Sequence of chain 5.A:
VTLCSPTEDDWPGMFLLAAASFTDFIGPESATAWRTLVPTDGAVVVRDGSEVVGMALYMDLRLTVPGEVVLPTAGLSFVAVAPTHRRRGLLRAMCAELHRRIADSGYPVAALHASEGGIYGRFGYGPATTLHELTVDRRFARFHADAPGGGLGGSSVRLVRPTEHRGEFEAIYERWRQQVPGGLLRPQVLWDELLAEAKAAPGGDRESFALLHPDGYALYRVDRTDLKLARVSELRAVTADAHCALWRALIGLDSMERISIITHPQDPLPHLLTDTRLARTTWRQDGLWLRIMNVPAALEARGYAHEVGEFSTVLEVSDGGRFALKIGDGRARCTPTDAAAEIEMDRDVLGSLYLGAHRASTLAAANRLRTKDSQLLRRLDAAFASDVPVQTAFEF

Binding-site contacts:
Ligand atom C22 contacts residue PHE104 of chain 5.A at 3.5 Å (hydrophobic).
Ligand atom C19 contacts residue TRP56 of chain 5.A at 3.6 Å (hydrophobic).
Ligand atom C24 contacts residue VAL60 of chain 5.A at 3.8 Å (hydrophobic).
Ligand atom C10 contacts residue PHE422 of chain 5.A at 3.8 Å (hydrophobic).
Ligand atom S26 contacts residue ALA53 of chain 5.A at 3.8 Å.
Ligand atom C24 contacts residue TRP56 of chain 5.A at 4.0 Å (hydrophobic).
Ligand atom C06 contacts residue GLU421 of chain 5.A at 3.8 Å.
Ligand atom N01 contacts residue PHE422 of chain 5.A at 2.9 Å (h-bond).
Ligand atom N03 contacts residue PHE422 of chain 5.A at 4.0 Å.
Ligand atom C04 contacts residue TRP56 of chain 5.A at 3.7 Å (hydrophobic).
Ligand atom C12 contacts residue ASP46 of chain 5.A at 4.0 Å.
Ligand atom C25 contacts residue PHE104 of chain 5.A at 3.8 Å (hydrophobic).
Ligand atom C07 contacts residue GLU421 of chain 5.A at 3.9 Å.
Ligand atom C21 contacts residue TRP56 of chain 5.A at 3.6 Å (hydrophobic).
Ligand atom S26 contacts residue PHE104 of chain 5.A at 3.8 Å.
Ligand atom N03 contacts residue TRP56 of chain 5.A at 3.7 Å.
Ligand atom C18 contacts residue TRP56 of chain 5.A at 3.6 Å (hydrophobic).
Ligand atom C21 contacts residue PHE104 of chain 5.A at 3.4 Å (hydrophobic).
Ligand atom C13 contacts residue PHE44 of chain 5.A at 3.7 Å (hydrophobic).
Ligand atom N01 contacts residue TRP56 of chain 5.A at 3.6 Å.
Ligand atom C09 contacts residue PHE422 of chain 5.A at 3.6 Å (hydrophobic).
Ligand atom C02 contacts residue PHE422 of chain 5.A at 3.9 Å (hydrophobic).
Ligand atom C02 contacts residue SER103 of chain 5.A at 3.9 Å.
Ligand atom C24 contacts residue LEU83 of chain 5.A at 3.9 Å (hydrophobic).
Ligand atom N01 contacts residue SER103 of chain 5.A at 2.7 Å (h-bond).
Ligand atom C09 contacts residue GLU421 of chain 5.A at 3.5 Å.
Ligand atom N11 contacts residue ASP46 of chain 5.A at 3.7 Å.
Ligand atom C15 contacts residue ASP46 of chain 5.A at 3.4 Å.
Ligand atom N01 contacts residue MET85 of chain 5.A at 3.7 Å.
Ligand atom C12 contacts residue PHE44 of chain 5.A at 3.6 Å (hydrophobic).
Ligand atom N08 contacts residue PHE422 of chain 5.A at 3.6 Å.
Ligand atom C06 contacts residue TRP56 of chain 5.A at 3.7 Å (hydrophobic).
Ligand atom N17 contacts residue TRP56 of chain 5.A at 3.7 Å.
Ligand atom O16 contacts residue GLU421 of chain 5.A at 3.5 Å.
Ligand atom C20 contacts residue PHE104 of chain 5.A at 3.5 Å (hydrophobic).
Ligand atom S26 contacts residue TRP56 of chain 5.A at 3.9 Å.
Ligand atom C23 contacts residue LEU83 of chain 5.A at 3.8 Å (hydrophobic).
Ligand atom C02 contacts residue TRP56 of chain 5.A at 3.6 Å (hydrophobic).
Ligand atom C25 contacts residue SER103 of chain 5.A at 3.8 Å.
Ligand atom C20 contacts residue TRP56 of chain 5.A at 3.5 Å (hydrophobic).

The protein below binds the small molecule below.
Small molecule (SMILES): CCN(CC)CCNC(=O)CSc1nc(N)c2c3c(sc2n1)CCCC3